Sequence of chain 56.A:
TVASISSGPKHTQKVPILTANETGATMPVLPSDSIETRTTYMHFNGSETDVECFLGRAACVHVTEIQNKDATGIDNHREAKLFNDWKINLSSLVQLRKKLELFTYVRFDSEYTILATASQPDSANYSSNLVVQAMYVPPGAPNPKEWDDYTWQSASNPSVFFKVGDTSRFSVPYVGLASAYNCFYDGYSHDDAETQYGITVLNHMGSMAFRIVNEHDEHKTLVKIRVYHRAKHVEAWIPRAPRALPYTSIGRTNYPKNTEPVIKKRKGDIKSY

Binding-site contacts:
Ligand atom CM6 contacts residue TYR152 of chain 56.A at 3.4 Å (hydrophobic).
Ligand atom F3 contacts residue MET151 of chain 56.A at 3.7 Å.
Ligand atom CM2 contacts residue MET224 of chain 56.A at 3.5 Å (hydrophobic).
Ligand atom C2C contacts residue TYR128 of chain 56.A at 3.2 Å (hydrophobic).
Ligand atom CM3 contacts residue ASN219 of chain 56.A at 3.8 Å.
Ligand atom O1 contacts residue MET221 of chain 56.A at 3.7 Å.
Ligand atom C1C contacts residue TYR197 of chain 56.A at 3.5 Å (hydrophobic).
Ligand atom C2A contacts residue TYR152 of chain 56.A at 3.7 Å (hydrophobic).
Ligand atom C5B contacts residue TYR152 of chain 56.A at 3.5 Å (hydrophobic).
Ligand atom C6B contacts residue TYR152 of chain 56.A at 3.6 Å (hydrophobic).
Ligand atom C4 contacts residue TYR197 of chain 56.A at 3.4 Å (hydrophobic).
Ligand atom CM2 contacts residue TYR128 of chain 56.A at 3.4 Å (hydrophobic).
Ligand atom F1 contacts residue ALA150 of chain 56.A at 3.8 Å.
Ligand atom CM6 contacts residue VAL188 of chain 56.A at 3.8 Å (hydrophobic).
Ligand atom C2B contacts residue ILE104 of chain 56.A at 3.8 Å (hydrophobic).
Ligand atom F1 contacts residue MET224 of chain 56.A at 3.6 Å.
Ligand atom O1A contacts residue ALA24 of chain 56.C at 3.3 Å.
Ligand atom F2 contacts residue VAL176 of chain 56.A at 2.7 Å.
Ligand atom CM4 contacts residue ALA150 of chain 56.A at 3.6 Å (hydrophobic).
Ligand atom F3 contacts residue ALA150 of chain 56.A at 2.7 Å.
Ligand atom N1A contacts residue ALA24 of chain 56.C at 3.2 Å.
Ligand atom C3C contacts residue TYR128 of chain 56.A at 3.3 Å (hydrophobic).
Ligand atom N1A contacts residue PRO174 of chain 56.A at 3.5 Å.
Ligand atom CM4 contacts residue VAL176 of chain 56.A at 3.8 Å (hydrophobic).
Ligand atom CM6 contacts residue LEU25 of chain 56.C at 3.8 Å (hydrophobic).
Ligand atom C1C contacts residue TYR128 of chain 56.A at 3.5 Å (hydrophobic).
Ligand atom N3A contacts residue TYR152 of chain 56.A at 3.8 Å.
Ligand atom C3B contacts residue MET224 of chain 56.A at 3.6 Å (hydrophobic).
Ligand atom F3 contacts residue TYR152 of chain 56.A at 3.6 Å.
Ligand atom F3 contacts residue PRO174 of chain 56.A at 2.9 Å.
Ligand atom C3A contacts residue PHE186 of chain 56.A at 3.7 Å (hydrophobic).
Ligand atom C3 contacts residue LEU106 of chain 56.A at 3.8 Å (hydrophobic).
Ligand atom F3 contacts residue VAL176 of chain 56.A at 3.6 Å.
Ligand atom F1 contacts residue PHE186 of chain 56.A at 3.8 Å.
Ligand atom CM2 contacts residue ILE104 of chain 56.A at 3.6 Å (hydrophobic).
Ligand atom F3 contacts residue SER175 of chain 56.A at 2.8 Å.
Ligand atom C2C contacts residue ILE104 of chain 56.A at 3.8 Å (hydrophobic).
Ligand atom N3A contacts residue PHE186 of chain 56.A at 3.4 Å.
Ligand atom O1A contacts residue PRO174 of chain 56.A at 3.5 Å.
Ligand atom C2A contacts residue PHE186 of chain 56.A at 3.5 Å (hydrophobic).

Sequence of chain 57.C:
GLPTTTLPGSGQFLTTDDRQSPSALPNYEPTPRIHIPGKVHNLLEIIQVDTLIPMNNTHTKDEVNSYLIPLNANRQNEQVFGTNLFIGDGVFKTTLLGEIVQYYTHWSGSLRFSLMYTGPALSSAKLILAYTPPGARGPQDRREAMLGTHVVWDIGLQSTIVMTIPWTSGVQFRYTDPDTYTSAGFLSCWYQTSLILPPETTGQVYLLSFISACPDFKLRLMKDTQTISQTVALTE

The protein below binds the small molecule below.
Small molecule (SMILES): Cc1cc(CCCOc2c(C)cc(-c3noc(C(F)(F)F)n3)cc2C)on1

Sequence of chain 56.C:
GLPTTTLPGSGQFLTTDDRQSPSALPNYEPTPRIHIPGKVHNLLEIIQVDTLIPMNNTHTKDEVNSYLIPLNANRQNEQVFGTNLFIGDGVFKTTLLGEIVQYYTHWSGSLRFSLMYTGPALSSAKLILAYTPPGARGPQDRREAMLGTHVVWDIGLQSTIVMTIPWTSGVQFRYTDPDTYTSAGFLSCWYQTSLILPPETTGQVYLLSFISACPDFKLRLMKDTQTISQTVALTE